Binding-site contacts:
Ligand atom O4 contacts residue TYR36 of chain 1.B at 3.3 Å (h-bond).
Ligand atom C5 contacts residue HIS50 of chain 1.B at 4.3 Å.
Ligand atom C3 contacts residue TYR36 of chain 1.B at 4.1 Å (hydrophobic).
Ligand atom O4 contacts residue THR104 of chain 1.B at 3.8 Å.
Ligand atom O4 contacts residue ASP100 of chain 1.B at 3.4 Å (salt-bridge).
Ligand atom C2 contacts residue TYR36 of chain 1.B at 3.6 Å (hydrophobic).
Ligand atom C4 contacts residue LRD1 of chain 1.Q at 4.0 Å.
Ligand atom C3 contacts residue CA1 of chain 1.P at 3.9 Å.
Ligand atom C4 contacts residue CA1 of chain 1.P at 3.8 Å.
Ligand atom C6 contacts residue GLN53 of chain 1.B at 3.4 Å.
Ligand atom C5 contacts residue GLN53 of chain 1.B at 3.7 Å.
Ligand atom O5 contacts residue LRD1 of chain 1.Q at 2.3 Å (h-bond).
Ligand atom O5 contacts residue HIS50 of chain 1.B at 3.3 Å (h-bond).
Ligand atom O3 contacts residue CA1 of chain 1.P at 3.0 Å.
Ligand atom O2 contacts residue TYR36 of chain 1.B at 4.2 Å.
Ligand atom O2 contacts residue ASN107 of chain 1.B at 3.9 Å.
Ligand atom O5 contacts residue TYR36 of chain 1.B at 4.2 Å.
Ligand atom O2 contacts residue GLY37 of chain 1.B at 4.4 Å.
Ligand atom C5 contacts residue LRD1 of chain 1.Q at 3.5 Å.
Ligand atom O3 contacts residue THR104 of chain 1.B at 4.1 Å.
Ligand atom O6 contacts residue VAL101 of chain 1.B at 4.0 Å.
Ligand atom C6 contacts residue ASP100 of chain 1.B at 4.4 Å.
Ligand atom O6 contacts residue HIS50 of chain 1.B at 3.0 Å (h-bond).
Ligand atom C1 contacts residue TYR36 of chain 1.B at 4.3 Å (hydrophobic).
Ligand atom O4 contacts residue LRD1 of chain 1.Q at 4.3 Å.
Ligand atom C1 contacts residue HIS50 of chain 1.B at 4.2 Å.
Ligand atom C2 contacts residue LRD1 of chain 1.Q at 2.3 Å.
Ligand atom O3 contacts residue ASN107 of chain 1.B at 3.4 Å (h-bond).
Ligand atom O4 contacts residue CA1 of chain 1.P at 2.9 Å.
Ligand atom O3 contacts residue TYR36 of chain 1.B at 3.7 Å.
Ligand atom O6 contacts residue CYS62 of chain 1.B at 4.3 Å.
Ligand atom O6 contacts residue GLN53 of chain 1.B at 3.3 Å (h-bond).
Ligand atom C6 contacts residue VAL101 of chain 1.B at 3.8 Å (hydrophobic).
Ligand atom O2 contacts residue LRD1 of chain 1.Q at 2.8 Å (h-bond).
Ligand atom C6 contacts residue HIS50 of chain 1.B at 4.1 Å.
Ligand atom C1 contacts residue LRD1 of chain 1.Q at 1.4 Å.
Ligand atom O5 contacts residue GLN53 of chain 1.B at 3.8 Å.
Ligand atom C4 contacts residue TYR36 of chain 1.B at 4.3 Å (hydrophobic).
Ligand atom C4 contacts residue THR104 of chain 1.B at 4.0 Å.
Ligand atom C3 contacts residue LRD1 of chain 1.Q at 3.6 Å.

Sequence of chain 1.B:
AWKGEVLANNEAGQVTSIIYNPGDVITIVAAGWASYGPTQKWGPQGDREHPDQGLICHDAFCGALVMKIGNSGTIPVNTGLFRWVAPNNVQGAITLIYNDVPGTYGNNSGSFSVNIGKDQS

The small molecule below binds the protein below.
Small molecule (SMILES): OC[C@H]1O[C@@H](O)[C@H](O)[C@@H](O)[C@H]1O